Binding-site contacts:
Ligand atom OP1 contacts residue ILE344 of chain 1.A at 2.8 Å (h-bond).
Ligand atom O2 contacts residue DG12 of chain 1.D at 2.9 Å (h-bond).
Ligand atom N3 contacts residue DG12 of chain 1.D at 2.9 Å (h-bond).
Ligand atom N2 contacts residue DC10 of chain 1.D at 2.8 Å (h-bond).
Ligand atom O5' contacts residue THR272 of chain 1.A at 3.1 Å (h-bond).
Ligand atom N3 contacts residue DG13 of chain 1.D at 2.8 Å (h-bond).
Ligand atom OP1 contacts residue ARG345 of chain 1.A at 2.9 Å (salt-bridge).
Ligand atom N4 contacts residue DG13 of chain 1.D at 2.8 Å (h-bond).
Ligand atom N3 contacts residue DG6 of chain 1.D at 2.9 Å (h-bond).
Ligand atom N1 contacts residue DC10 of chain 1.D at 2.8 Å (h-bond).
Ligand atom N3 contacts residue DA7 of chain 1.D at 2.7 Å (h-bond).
Ligand atom O4 contacts residue DA7 of chain 1.D at 3.0 Å (h-bond).
Ligand atom N4 contacts residue DG6 of chain 1.D at 3.0 Å (h-bond).
Ligand atom O6 contacts residue DC10 of chain 1.D at 2.9 Å (h-bond).
Ligand atom N2 contacts residue DA11 of chain 1.D at 3.2 Å.
Ligand atom O2 contacts residue DG13 of chain 1.D at 2.7 Å (h-bond).
Ligand atom O2 contacts residue DG8 of chain 1.D at 2.8 Å (h-bond).
Ligand atom O2 contacts residue DG6 of chain 1.D at 2.7 Å (h-bond).
Ligand atom N3 contacts residue DA11 of chain 1.D at 2.8 Å (h-bond).
Ligand atom N4 contacts residue DG8 of chain 1.D at 2.9 Å (h-bond).
Ligand atom C5' contacts residue ILE342 of chain 1.A at 3.1 Å (hydrophobic).
Ligand atom OP1 contacts residue ARG294 of chain 1.A at 3.0 Å (salt-bridge).
Ligand atom O4 contacts residue DA11 of chain 1.D at 3.0 Å (h-bond).
Ligand atom OP1 contacts residue THR268 of chain 1.A at 2.5 Å (h-bond).
Ligand atom OP2 contacts residue ARG345 of chain 1.A at 2.8 Å (salt-bridge).
Ligand atom N3 contacts residue DG5 of chain 1.D at 2.8 Å (h-bond).
Ligand atom N4 contacts residue DG12 of chain 1.D at 2.9 Å (h-bond).
Ligand atom O2 contacts residue DG5 of chain 1.D at 2.7 Å (h-bond).
Ligand atom O3' contacts residue ARG294 of chain 1.A at 3.1 Å (salt-bridge).
Ligand atom N1 contacts residue DT9 of chain 1.D at 2.9 Å (h-bond).
Ligand atom O2 contacts residue ASN341 of chain 1.A at 3.0 Å (h-bond).
Ligand atom O2 contacts residue ARG331 of chain 1.A at 2.8 Å (salt-bridge).
Ligand atom O2 contacts residue DG12 of chain 1.D at 2.7 Å (h-bond).
Ligand atom OP1 contacts residue THR272 of chain 1.A at 2.7 Å (h-bond).
Ligand atom OP2 contacts residue ARG345 of chain 1.A at 2.8 Å (salt-bridge).
Ligand atom OP1 contacts residue THR266 of chain 1.A at 2.9 Å (h-bond).
Ligand atom N6 contacts residue DT9 of chain 1.D at 3.1 Å (h-bond).
Ligand atom OP1 contacts residue LYS267 of chain 1.A at 2.6 Å (salt-bridge).
Ligand atom N4 contacts residue DG5 of chain 1.D at 2.9 Å (h-bond).
Ligand atom N3 contacts residue DG8 of chain 1.D at 3.0 Å (h-bond).

Sequence of chain 1.A:
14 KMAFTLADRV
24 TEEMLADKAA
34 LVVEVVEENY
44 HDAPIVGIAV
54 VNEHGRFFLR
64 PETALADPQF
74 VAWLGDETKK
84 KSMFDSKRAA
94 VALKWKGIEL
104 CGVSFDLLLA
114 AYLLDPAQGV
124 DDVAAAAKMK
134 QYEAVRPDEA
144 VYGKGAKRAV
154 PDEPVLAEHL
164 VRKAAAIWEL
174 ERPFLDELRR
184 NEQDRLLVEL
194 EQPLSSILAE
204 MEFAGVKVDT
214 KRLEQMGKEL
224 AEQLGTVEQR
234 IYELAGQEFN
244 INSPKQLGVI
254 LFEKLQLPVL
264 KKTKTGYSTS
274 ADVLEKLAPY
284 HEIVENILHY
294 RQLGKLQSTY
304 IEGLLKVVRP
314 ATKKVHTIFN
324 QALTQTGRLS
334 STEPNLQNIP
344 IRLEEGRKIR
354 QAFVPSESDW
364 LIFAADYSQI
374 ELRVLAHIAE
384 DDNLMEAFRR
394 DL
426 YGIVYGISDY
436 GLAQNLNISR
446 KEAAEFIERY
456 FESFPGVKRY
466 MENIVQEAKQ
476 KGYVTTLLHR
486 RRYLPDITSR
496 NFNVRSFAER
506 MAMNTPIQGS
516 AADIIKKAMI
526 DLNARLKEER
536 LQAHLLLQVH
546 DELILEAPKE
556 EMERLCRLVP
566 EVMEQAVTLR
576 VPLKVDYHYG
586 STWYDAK

The small molecule below binds the protein below.
Small molecule (SMILES): Cc1cn([C@H]2C[C@H](O[P](=O)(O)OC[C@H]3O[C@@H](n4ccc(N)nc4=O)C[C@@H]3O[P](=O)(O)OC[C@@H]3CC[C@H](n4ccc(N)nc4=O)O3)[C@@H](CO[P](=O)(O)O[C@H]3C[C@H](n4ccc(N)nc4=O)O[C@@H]3CO[P](=O)(O)O[C@H]3C[C@H](n4cnc5c4NC=NC5N)O[C@@H]3CO[P](=O)(O)O[C@H]3C[C@H](n4cnc5c(=O)[nH]c(N)nc54)O[C@@H]3CO[P](=O)(O)O[C@H]3C[C@H](n4cc(C)c(=O)[nH]c4=O)O[C@@H]3CO[P](=O)(O)O[C@H]3C[C@H](n4ccc(N)nc4=O)O[C@@H]3CO[P](=O)(O)O[C@H]3C[C@H](n4ccc(N)nc4=O)O[C@@H]3CO)O2)c(=O)[nH]c1=O